Sequence of chain 1.A:
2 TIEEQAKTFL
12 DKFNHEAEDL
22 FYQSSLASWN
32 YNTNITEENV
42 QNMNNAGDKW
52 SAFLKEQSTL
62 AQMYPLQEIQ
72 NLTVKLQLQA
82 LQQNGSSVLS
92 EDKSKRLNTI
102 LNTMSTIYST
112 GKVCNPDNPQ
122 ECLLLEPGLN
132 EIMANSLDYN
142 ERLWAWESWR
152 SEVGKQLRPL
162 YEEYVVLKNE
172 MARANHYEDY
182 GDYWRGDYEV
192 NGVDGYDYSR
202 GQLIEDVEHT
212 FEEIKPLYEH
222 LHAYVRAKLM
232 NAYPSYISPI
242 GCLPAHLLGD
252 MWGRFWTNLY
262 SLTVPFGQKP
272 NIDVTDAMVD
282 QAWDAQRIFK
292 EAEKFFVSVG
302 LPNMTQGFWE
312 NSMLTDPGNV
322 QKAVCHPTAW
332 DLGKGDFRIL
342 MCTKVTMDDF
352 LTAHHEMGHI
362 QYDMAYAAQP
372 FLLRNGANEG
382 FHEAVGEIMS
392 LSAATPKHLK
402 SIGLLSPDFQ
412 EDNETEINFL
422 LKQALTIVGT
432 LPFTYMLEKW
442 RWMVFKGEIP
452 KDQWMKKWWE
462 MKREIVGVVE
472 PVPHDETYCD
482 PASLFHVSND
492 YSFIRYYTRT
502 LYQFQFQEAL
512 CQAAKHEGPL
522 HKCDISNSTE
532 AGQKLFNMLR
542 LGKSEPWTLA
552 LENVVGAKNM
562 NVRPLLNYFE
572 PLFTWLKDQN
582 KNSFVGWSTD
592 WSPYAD

A small-molecule ligand and the protein it binds are described below.
Small molecule (SMILES): CC(=O)N[C@@H]1[C@@H](O)[C@H](O)[C@@H](CO)O[C@H]1O

Binding-site contacts:
Ligand atom C7 contacts residue SER299 of chain 1.A at 4.4 Å.
Ligand atom O7 contacts residue ASN528 of chain 1.A at 4.4 Å.
Ligand atom C4 contacts residue ASN528 of chain 1.A at 4.2 Å.
Ligand atom C3 contacts residue SER402 of chain 1.A at 3.7 Å.
Ligand atom C8 contacts residue SER299 of chain 1.A at 3.4 Å.
Ligand atom C7 contacts residue SER402 of chain 1.A at 4.3 Å.
Ligand atom C4 contacts residue SER402 of chain 1.A at 3.9 Å.
Ligand atom C7 contacts residue SER527 of chain 1.A at 3.7 Å.
Ligand atom C3 contacts residue ASN528 of chain 1.A at 3.8 Å.
Ligand atom O7 contacts residue SER402 of chain 1.A at 3.3 Å (h-bond).
Ligand atom N2 contacts residue ASN528 of chain 1.A at 2.9 Å (h-bond).
Ligand atom O5 contacts residue ASN528 of chain 1.A at 2.4 Å (h-bond).
Ligand atom O7 contacts residue SER527 of chain 1.A at 3.8 Å.
Ligand atom O3 contacts residue SER402 of chain 1.A at 2.8 Å (h-bond).
Ligand atom C8 contacts residue SER527 of chain 1.A at 3.8 Å.
Ligand atom C1 contacts residue ASN528 of chain 1.A at 1.4 Å.
Ligand atom O4 contacts residue SER402 of chain 1.A at 4.4 Å.
Ligand atom N2 contacts residue SER299 of chain 1.A at 4.4 Å.
Ligand atom N2 contacts residue SER527 of chain 1.A at 4.2 Å.
Ligand atom C7 contacts residue ASN528 of chain 1.A at 3.9 Å.
Ligand atom C8 contacts residue PHE296 of chain 1.A at 4.0 Å (hydrophobic).
Ligand atom C2 contacts residue ASN528 of chain 1.A at 2.5 Å.
Ligand atom C2 contacts residue SER402 of chain 1.A at 4.0 Å.
Ligand atom C5 contacts residue ASN528 of chain 1.A at 3.7 Å.